Binding-site contacts:
Ligand atom C7 contacts residue ARG222 of chain 1.E at 3.6 Å.
Ligand atom C2 contacts residue ASN165 of chain 1.C at 2.5 Å.
Ligand atom C5 contacts residue ASN165 of chain 1.C at 3.6 Å.
Ligand atom C5 contacts residue ILE244 of chain 1.C at 4.1 Å (hydrophobic).
Ligand atom O7 contacts residue PRO221 of chain 1.E at 3.5 Å.
Ligand atom O7 contacts residue ARG222 of chain 1.E at 2.5 Å (salt-bridge).
Ligand atom C8 contacts residue SER219 of chain 1.E at 3.2 Å.
Ligand atom C7 contacts residue SER219 of chain 1.E at 3.8 Å.
Ligand atom N2 contacts residue SER219 of chain 1.E at 3.2 Å (h-bond).
Ligand atom C6 contacts residue THR167 of chain 1.C at 3.9 Å.
Ligand atom O6 contacts residue ASN165 of chain 1.C at 4.4 Å.
Ligand atom C7 contacts residue ASN165 of chain 1.C at 3.8 Å.
Ligand atom O6 contacts residue THR167 of chain 1.C at 3.2 Å.
Ligand atom C8 contacts residue THR167 of chain 1.C at 4.3 Å.
Ligand atom C6 contacts residue ILE244 of chain 1.C at 4.5 Å (hydrophobic).
Ligand atom O5 contacts residue ARG222 of chain 1.E at 4.0 Å.
Ligand atom C7 contacts residue ILE244 of chain 1.C at 4.4 Å (hydrophobic).
Ligand atom C3 contacts residue ASN165 of chain 1.C at 3.8 Å.
Ligand atom C8 contacts residue PRO221 of chain 1.E at 3.9 Å (hydrophobic).
Ligand atom C1 contacts residue ASN165 of chain 1.C at 1.4 Å.
Ligand atom O7 contacts residue ARG207 of chain 1.C at 4.2 Å.
Ligand atom O5 contacts residue ASN165 of chain 1.C at 2.3 Å (h-bond).
Ligand atom C7 contacts residue PRO221 of chain 1.E at 4.1 Å (hydrophobic).
Ligand atom O5 contacts residue ILE244 of chain 1.C at 4.4 Å.
Ligand atom C2 contacts residue SER219 of chain 1.E at 4.4 Å.
Ligand atom N2 contacts residue ASN165 of chain 1.C at 3.0 Å (h-bond).
Ligand atom C8 contacts residue ARG222 of chain 1.E at 4.2 Å.
Ligand atom C2 contacts residue ARG222 of chain 1.E at 4.0 Å.
Ligand atom C1 contacts residue SER219 of chain 1.E at 4.4 Å.
Ligand atom C8 contacts residue ARG207 of chain 1.C at 3.8 Å.
Ligand atom C4 contacts residue ASN165 of chain 1.C at 4.2 Å.
Ligand atom C7 contacts residue ARG207 of chain 1.C at 4.2 Å.
Ligand atom O7 contacts residue ASN165 of chain 1.C at 4.2 Å.
Ligand atom O3 contacts residue ARG222 of chain 1.E at 4.1 Å.
Ligand atom C8 contacts residue ILE244 of chain 1.C at 3.7 Å (hydrophobic).

Sequence of chain 1.C:
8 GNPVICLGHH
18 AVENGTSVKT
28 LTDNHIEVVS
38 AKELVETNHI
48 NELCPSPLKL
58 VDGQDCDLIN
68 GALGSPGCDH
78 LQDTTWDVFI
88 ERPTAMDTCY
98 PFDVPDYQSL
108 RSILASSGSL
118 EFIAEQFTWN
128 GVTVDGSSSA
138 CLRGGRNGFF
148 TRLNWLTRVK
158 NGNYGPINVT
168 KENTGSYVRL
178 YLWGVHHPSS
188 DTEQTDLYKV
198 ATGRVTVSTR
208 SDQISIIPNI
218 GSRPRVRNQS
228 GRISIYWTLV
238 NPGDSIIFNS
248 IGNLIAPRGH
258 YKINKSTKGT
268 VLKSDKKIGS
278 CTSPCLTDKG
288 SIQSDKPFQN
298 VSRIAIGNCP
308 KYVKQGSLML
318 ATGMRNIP

Sequence of chain 1.E:
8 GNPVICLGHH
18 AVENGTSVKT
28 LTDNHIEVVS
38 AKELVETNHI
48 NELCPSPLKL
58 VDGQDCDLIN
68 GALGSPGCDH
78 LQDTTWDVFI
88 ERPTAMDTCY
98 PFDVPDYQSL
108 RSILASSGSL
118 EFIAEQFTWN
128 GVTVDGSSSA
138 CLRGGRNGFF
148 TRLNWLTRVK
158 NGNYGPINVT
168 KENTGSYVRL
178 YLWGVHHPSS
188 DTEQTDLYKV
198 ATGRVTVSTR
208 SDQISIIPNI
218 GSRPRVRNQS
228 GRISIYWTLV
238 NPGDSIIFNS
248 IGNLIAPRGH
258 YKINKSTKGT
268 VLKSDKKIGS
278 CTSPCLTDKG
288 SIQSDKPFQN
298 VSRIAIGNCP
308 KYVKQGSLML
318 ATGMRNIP

A small-molecule ligand and the protein it binds are described below.
Small molecule (SMILES): CC(=O)N[C@H]1[C@H](O[C@H]2[C@H](O)[C@@H](NC(C)=O)CO[C@@H]2CO)O[C@H](CO)[C@@H](O)[C@@H]1O